Sequence of chain 1.G:
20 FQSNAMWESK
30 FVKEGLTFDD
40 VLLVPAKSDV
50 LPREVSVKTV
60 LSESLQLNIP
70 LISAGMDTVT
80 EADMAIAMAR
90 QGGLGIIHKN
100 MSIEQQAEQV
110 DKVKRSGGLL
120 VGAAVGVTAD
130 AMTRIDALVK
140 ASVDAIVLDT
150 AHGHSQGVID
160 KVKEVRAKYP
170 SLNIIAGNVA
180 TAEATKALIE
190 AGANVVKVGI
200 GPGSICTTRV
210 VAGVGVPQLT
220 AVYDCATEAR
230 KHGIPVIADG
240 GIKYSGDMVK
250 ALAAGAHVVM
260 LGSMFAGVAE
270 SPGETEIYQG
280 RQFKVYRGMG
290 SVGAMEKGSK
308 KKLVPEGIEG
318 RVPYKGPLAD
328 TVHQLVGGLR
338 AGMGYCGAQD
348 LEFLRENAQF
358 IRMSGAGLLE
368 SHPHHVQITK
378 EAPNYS

Binding-site contacts:
Ligand atom N4 contacts residue IMP1 of chain 1.BB at 3.4 Å.
Ligand atom C15 contacts residue GLY289 of chain 1.H at 4.0 Å.
Ligand atom N2 contacts residue GLU313 of chain 1.H at 2.3 Å (salt-bridge).
Ligand atom C9 contacts residue PRO51 of chain 1.G at 4.0 Å (hydrophobic).
Ligand atom C12 contacts residue GLY289 of chain 1.H at 4.0 Å.
Ligand atom C10 contacts residue TYR342 of chain 1.G at 3.4 Å (hydrophobic).
Ligand atom O1 contacts residue HIS151 of chain 1.H at 3.9 Å.
Ligand atom O2 contacts residue THR207 of chain 1.H at 3.5 Å (h-bond).
Ligand atom C4 contacts residue ALA150 of chain 1.H at 3.9 Å (hydrophobic).
Ligand atom C2 contacts residue VAL311 of chain 1.H at 3.9 Å (hydrophobic).
Ligand atom C19 contacts residue IMP1 of chain 1.BB at 3.5 Å.
Ligand atom C2 contacts residue GLU313 of chain 1.H at 3.7 Å.
Ligand atom CL1 contacts residue GLY341 of chain 1.G at 3.7 Å.
Ligand atom C5 contacts residue GLU313 of chain 1.H at 3.4 Å.
Ligand atom C2 contacts residue GLY289 of chain 1.H at 3.8 Å.
Ligand atom C9 contacts residue TYR342 of chain 1.G at 3.7 Å (hydrophobic).
Ligand atom CL1 contacts residue HIS151 of chain 1.H at 3.9 Å.
Ligand atom N2 contacts residue ALA150 of chain 1.H at 3.7 Å.
Ligand atom C5 contacts residue ALA150 of chain 1.H at 3.6 Å (hydrophobic).
Ligand atom C18 contacts residue ALA150 of chain 1.H at 4.0 Å (hydrophobic).
Ligand atom C2 contacts residue MET294 of chain 1.H at 3.9 Å (hydrophobic).
Ligand atom C9 contacts residue ALA338 of chain 1.G at 3.5 Å (hydrophobic).
Ligand atom C10 contacts residue ALA338 of chain 1.G at 3.8 Å (hydrophobic).
Ligand atom N4 contacts residue ALA150 of chain 1.H at 3.5 Å.
Ligand atom N1 contacts residue GLU313 of chain 1.H at 2.7 Å (salt-bridge).
Ligand atom C1 contacts residue GLU313 of chain 1.H at 4.0 Å.
Ligand atom C6 contacts residue ALA150 of chain 1.H at 3.6 Å (hydrophobic).
Ligand atom C5 contacts residue TYR342 of chain 1.G at 3.8 Å (hydrophobic).
Ligand atom N2 contacts residue TYR342 of chain 1.G at 3.7 Å.
Ligand atom C4 contacts residue GLU313 of chain 1.H at 3.0 Å.
Ligand atom N4 contacts residue THR207 of chain 1.H at 4.0 Å.
Ligand atom O2 contacts residue ALA150 of chain 1.H at 3.9 Å.
Ligand atom C10 contacts residue GLU313 of chain 1.H at 3.6 Å.
Ligand atom C8 contacts residue PRO51 of chain 1.G at 3.9 Å (hydrophobic).
Ligand atom C13 contacts residue GLY289 of chain 1.H at 3.8 Å.
Ligand atom O contacts residue ALA150 of chain 1.H at 3.8 Å.
Ligand atom C18 contacts residue IMP1 of chain 1.BB at 3.6 Å.
Ligand atom C14 contacts residue GLY289 of chain 1.H at 3.8 Å.
Ligand atom O2 contacts residue IMP1 of chain 1.BB at 3.0 Å.
Ligand atom C14 contacts residue MET288 of chain 1.H at 3.6 Å (hydrophobic).

Sequence of chain 1.H:
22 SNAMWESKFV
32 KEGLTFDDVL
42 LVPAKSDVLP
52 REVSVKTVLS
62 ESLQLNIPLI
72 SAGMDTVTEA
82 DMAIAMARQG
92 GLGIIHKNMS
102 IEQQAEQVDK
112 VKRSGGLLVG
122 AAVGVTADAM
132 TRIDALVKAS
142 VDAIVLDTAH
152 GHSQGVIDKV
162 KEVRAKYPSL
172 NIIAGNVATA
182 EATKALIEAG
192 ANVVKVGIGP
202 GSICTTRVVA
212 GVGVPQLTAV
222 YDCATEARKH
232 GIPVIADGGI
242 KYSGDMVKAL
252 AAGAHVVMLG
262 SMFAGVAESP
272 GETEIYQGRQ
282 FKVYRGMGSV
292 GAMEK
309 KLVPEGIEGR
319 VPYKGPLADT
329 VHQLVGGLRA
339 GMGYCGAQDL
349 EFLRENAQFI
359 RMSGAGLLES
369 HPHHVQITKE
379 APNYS

A protein and the small-molecule ligand that binds it are described below.
Small molecule (SMILES): C/C(=N\O)c1cccc(C(C)(C)NC(=O)Nc2ccc(Cl)c(C(N)=O)c2)c1